The small molecule below binds the protein below.
Small molecule (SMILES): Nc1ncnc2c1ncn2[C@@H]1O[C@H](CO[P](=O)(O)OC(=O)[C@@H](N)Cc2c[nH]c3ccccc23)[C@@H](O)[C@H]1O

Sequence of chain 1.B:
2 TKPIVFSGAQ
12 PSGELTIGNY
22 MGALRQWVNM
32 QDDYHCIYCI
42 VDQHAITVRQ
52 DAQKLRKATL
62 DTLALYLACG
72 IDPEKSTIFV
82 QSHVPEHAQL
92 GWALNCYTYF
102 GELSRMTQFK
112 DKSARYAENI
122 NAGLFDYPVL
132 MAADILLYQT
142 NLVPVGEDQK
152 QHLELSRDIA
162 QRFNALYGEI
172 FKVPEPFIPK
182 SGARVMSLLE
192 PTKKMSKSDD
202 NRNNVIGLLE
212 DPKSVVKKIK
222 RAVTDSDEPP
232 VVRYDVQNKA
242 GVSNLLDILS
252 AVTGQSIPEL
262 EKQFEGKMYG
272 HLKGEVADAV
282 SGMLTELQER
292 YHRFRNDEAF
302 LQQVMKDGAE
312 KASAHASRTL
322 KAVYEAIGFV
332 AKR

Binding-site contacts:
Ligand atom CZ3 contacts residue SER8 of chain 1.B at 3.5 Å.
Ligand atom N6 contacts residue MET196 of chain 1.B at 3.0 Å (h-bond).
Ligand atom N3 contacts residue GLY23 of chain 1.B at 3.4 Å.
Ligand atom C2 contacts residue ALA184 of chain 1.B at 3.2 Å (hydrophobic).
Ligand atom O2' contacts residue GLY147 of chain 1.B at 2.9 Å (h-bond).
Ligand atom NH3 contacts residue GLN150 of chain 1.B at 2.9 Å (h-bond).
Ligand atom C2' contacts residue ASP149 of chain 1.B at 3.3 Å.
Ligand atom O contacts residue GLN150 of chain 1.B at 3.1 Å (h-bond).
Ligand atom N7 contacts residue LYS195 of chain 1.B at 3.0 Å (salt-bridge).
Ligand atom CB contacts residue GLY9 of chain 1.B at 3.5 Å.
Ligand atom O5' contacts residue ASN20 of chain 1.B at 3.4 Å (h-bond).
Ligand atom O3' contacts residue GLY147 of chain 1.B at 3.3 Å (h-bond).
Ligand atom CB contacts residue TYR128 of chain 1.B at 3.5 Å (hydrophobic).
Ligand atom CE3 contacts residue GLY9 of chain 1.B at 3.5 Å.
Ligand atom C4 contacts residue GLY19 of chain 1.B at 3.6 Å.
Ligand atom N6 contacts residue VAL186 of chain 1.B at 2.8 Å (h-bond).
Ligand atom N9 contacts residue ASP149 of chain 1.B at 3.4 Å (salt-bridge).
Ligand atom O3' contacts residue VAL146 of chain 1.B at 3.3 Å.
Ligand atom O2' contacts residue GLN150 of chain 1.B at 3.4 Å.
Ligand atom C2 contacts residue GLY183 of chain 1.B at 3.5 Å.
Ligand atom NE1 contacts residue ASP135 of chain 1.B at 2.8 Å (salt-bridge).
Ligand atom CA contacts residue TYR128 of chain 1.B at 3.4 Å (hydrophobic).
Ligand atom NH3 contacts residue MET132 of chain 1.B at 3.4 Å (h-bond).
Ligand atom N9 contacts residue ASN20 of chain 1.B at 3.5 Å (h-bond).
Ligand atom O1P contacts residue ALA10 of chain 1.B at 3.5 Å.
Ligand atom O1P contacts residue LYS198 of chain 1.B at 3.3 Å.
Ligand atom N3 contacts residue GLY19 of chain 1.B at 3.0 Å (h-bond).
Ligand atom C5' contacts residue ASN20 of chain 1.B at 3.6 Å.
Ligand atom N1 contacts residue GLY19 of chain 1.B at 3.5 Å (h-bond).
Ligand atom N1 contacts residue VAL186 of chain 1.B at 3.0 Å (h-bond).
Ligand atom O4' contacts residue ASN20 of chain 1.B at 3.0 Å (h-bond).
Ligand atom CD1 contacts residue HIS45 of chain 1.B at 3.5 Å.
Ligand atom C8 contacts residue ASN20 of chain 1.B at 3.1 Å.
Ligand atom O2' contacts residue ASP149 of chain 1.B at 2.6 Å (salt-bridge).
Ligand atom O2P contacts residue LYS198 of chain 1.B at 3.4 Å.
Ligand atom C2 contacts residue GLY19 of chain 1.B at 3.0 Å.
Ligand atom O1P contacts residue GLN11 of chain 1.B at 2.9 Å (h-bond).
Ligand atom CZ3 contacts residue VAL146 of chain 1.B at 3.6 Å (hydrophobic).
Ligand atom C8 contacts residue ASP149 of chain 1.B at 3.6 Å.
Ligand atom NH3 contacts residue TYR128 of chain 1.B at 2.7 Å (h-bond).